Binding-site contacts:
Ligand atom CB contacts residue GLY128 of chain 2.E at 3.5 Å.
Ligand atom O contacts residue SER130 of chain 2.E at 2.8 Å (h-bond).
Ligand atom O contacts residue THR129 of chain 2.E at 3.1 Å.
Ligand atom N contacts residue GLY128 of chain 2.E at 3.3 Å (h-bond).
Ligand atom O contacts residue GLY79 of chain 2.D at 3.3 Å (h-bond).
Ligand atom CA contacts residue SER80 of chain 2.D at 3.1 Å.
Ligand atom OXT contacts residue HIS77 of chain 2.D at 3.4 Å (h-bond).
Ligand atom CB contacts residue SER36 of chain 2.D at 3.6 Å.
Ligand atom CG1 contacts residue GLU155 of chain 2.E at 3.4 Å.
Ligand atom CH contacts residue ASP33 of chain 2.D at 3.3 Å.
Ligand atom CB contacts residue THR129 of chain 2.E at 3.6 Å.
Ligand atom CM contacts residue GLY35 of chain 2.D at 3.7 Å.
Ligand atom O contacts residue TYR78 of chain 2.D at 3.4 Å.
Ligand atom CB contacts residue ASP33 of chain 2.D at 3.5 Å.
Ligand atom OH contacts residue ASP126 of chain 2.E at 2.7 Å (salt-bridge).
Ligand atom N contacts residue GLY35 of chain 2.D at 3.0 Å (h-bond).
Ligand atom CG1 contacts residue GLY128 of chain 2.E at 3.3 Å.
Ligand atom CM contacts residue HIS77 of chain 2.D at 3.4 Å.
Ligand atom C contacts residue SER130 of chain 2.E at 3.3 Å.
Ligand atom CB contacts residue SER130 of chain 2.E at 3.7 Å.
Ligand atom OH contacts residue THR129 of chain 2.E at 3.5 Å (h-bond).
Ligand atom C contacts residue SER80 of chain 2.D at 3.4 Å.
Ligand atom O contacts residue GLY128 of chain 2.E at 3.5 Å (h-bond).
Ligand atom CA contacts residue THR129 of chain 2.E at 3.3 Å.
Ligand atom N contacts residue SER80 of chain 2.D at 2.8 Å (h-bond).
Ligand atom CM contacts residue ASP126 of chain 2.E at 3.6 Å.
Ligand atom CA contacts residue TYR78 of chain 2.D at 3.5 Å (hydrophobic).
Ligand atom O contacts residue GLY79 of chain 2.D at 2.9 Å (h-bond).
Ligand atom CG2 contacts residue LEU131 of chain 2.E at 3.6 Å (hydrophobic).
Ligand atom C contacts residue HIS77 of chain 2.D at 3.7 Å.
Ligand atom OH contacts residue ASP33 of chain 2.D at 2.7 Å (salt-bridge).
Ligand atom O contacts residue TYR100 of chain 2.E at 2.8 Å (h-bond).
Ligand atom O contacts residue SER80 of chain 2.D at 3.0 Å (h-bond).
Ligand atom O contacts residue SER130 of chain 2.E at 3.0 Å (h-bond).
Ligand atom N contacts residue TYR78 of chain 2.D at 3.7 Å.
Ligand atom CA contacts residue HIS77 of chain 2.D at 3.5 Å.
Ligand atom N contacts residue THR129 of chain 2.E at 3.4 Å (h-bond).
Ligand atom CD1 contacts residue TYR100 of chain 2.E at 3.4 Å (hydrophobic).
Ligand atom N contacts residue HIS77 of chain 2.D at 3.1 Å (h-bond).
Ligand atom CG contacts residue GLY128 of chain 2.E at 3.7 Å.

A protein and the small-molecule ligand that binds it are described below.
Small molecule (SMILES): CC(C)CC(=O)N[C@H](C(=O)N[C@H](C(=O)N[C@@H](CC(C)C)[C@@H](O)CC(=O)N[C@@H](C)C(=O)N[C@@H](CC(C)C)[C@@H](O)CC(=O)O)C(C)C)C(C)C

Sequence of chain 2.E:
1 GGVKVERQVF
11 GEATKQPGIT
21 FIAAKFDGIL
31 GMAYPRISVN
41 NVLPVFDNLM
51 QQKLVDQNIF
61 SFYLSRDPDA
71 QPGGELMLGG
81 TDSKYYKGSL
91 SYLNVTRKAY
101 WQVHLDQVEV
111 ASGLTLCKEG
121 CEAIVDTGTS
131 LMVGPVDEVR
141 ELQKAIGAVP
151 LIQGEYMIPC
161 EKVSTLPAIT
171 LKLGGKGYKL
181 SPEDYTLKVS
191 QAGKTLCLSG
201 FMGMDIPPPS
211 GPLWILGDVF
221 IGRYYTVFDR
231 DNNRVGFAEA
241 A

Sequence of chain 2.D:
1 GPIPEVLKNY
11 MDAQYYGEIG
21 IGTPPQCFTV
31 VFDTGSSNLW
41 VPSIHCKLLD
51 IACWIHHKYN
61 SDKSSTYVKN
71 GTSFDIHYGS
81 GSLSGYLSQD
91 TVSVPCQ